Sequence of chain 35.E:
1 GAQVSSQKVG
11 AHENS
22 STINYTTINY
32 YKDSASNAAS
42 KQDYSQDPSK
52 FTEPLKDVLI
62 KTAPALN

Binding-site contacts:
Ligand atom CG2 contacts residue SER5 of chain 35.E at 3.4 Å.
Ligand atom CA contacts residue ALA2 of chain 35.E at 3.3 Å (hydrophobic).
Ligand atom CG1 contacts residue ALA2 of chain 35.E at 4.5 Å (hydrophobic).
Ligand atom CD contacts residue VAL4 of chain 35.E at 3.6 Å (hydrophobic).
Ligand atom CA contacts residue VAL4 of chain 35.E at 4.1 Å (hydrophobic).
Ligand atom OE1 contacts residue ASN25 of chain 35.E at 4.2 Å.
Ligand atom N contacts residue GLN3 of chain 35.E at 4.5 Å.
Ligand atom N contacts residue GLY1 of chain 35.E at 4.5 Å.
Ligand atom CA contacts residue ALA2 of chain 35.E at 3.9 Å (hydrophobic).
Ligand atom CG2 contacts residue GLN3 of chain 35.E at 3.5 Å.
Ligand atom N contacts residue ALA2 of chain 35.E at 2.8 Å (h-bond).
Ligand atom C contacts residue ALA2 of chain 35.E at 3.5 Å (hydrophobic).
Ligand atom OE2 contacts residue VAL4 of chain 35.E at 3.7 Å.
Ligand atom N contacts residue VAL4 of chain 35.E at 4.3 Å.
Ligand atom C contacts residue GLN3 of chain 35.E at 3.9 Å.
Ligand atom OG contacts residue GLN3 of chain 35.E at 3.3 Å (h-bond).
Ligand atom O contacts residue ALA2 of chain 35.E at 4.0 Å.
Ligand atom C contacts residue ALA2 of chain 35.E at 4.0 Å (hydrophobic).
Ligand atom O contacts residue VAL4 of chain 35.E at 3.2 Å (h-bond).
Ligand atom C contacts residue VAL4 of chain 35.E at 3.5 Å (hydrophobic).
Ligand atom O contacts residue GLN3 of chain 35.E at 2.9 Å (h-bond).
Ligand atom O contacts residue VAL4 of chain 35.E at 4.4 Å.
Ligand atom N contacts residue VAL4 of chain 35.E at 3.1 Å (h-bond).
Ligand atom CB contacts residue GLN3 of chain 35.E at 4.0 Å.
Ligand atom CG contacts residue VAL4 of chain 35.E at 4.4 Å (hydrophobic).
Ligand atom CG2 contacts residue ALA2 of chain 35.E at 4.0 Å (hydrophobic).
Ligand atom CB contacts residue ALA2 of chain 35.E at 4.4 Å (hydrophobic).
Ligand atom CA contacts residue GLN3 of chain 35.E at 4.5 Å.
Ligand atom CA contacts residue VAL4 of chain 35.E at 3.3 Å (hydrophobic).
Ligand atom CB contacts residue VAL4 of chain 35.E at 4.4 Å (hydrophobic).
Ligand atom CB contacts residue GLN3 of chain 35.E at 3.7 Å.
Ligand atom CG2 contacts residue VAL4 of chain 35.E at 3.4 Å (hydrophobic).
Ligand atom C contacts residue VAL4 of chain 35.E at 4.0 Å (hydrophobic).
Ligand atom CG1 contacts residue GLN3 of chain 35.E at 3.3 Å.
Ligand atom OE1 contacts residue VAL4 of chain 35.E at 3.6 Å.
Ligand atom CB contacts residue ALA2 of chain 35.E at 3.3 Å (hydrophobic).
Ligand atom CB contacts residue VAL4 of chain 35.E at 4.0 Å (hydrophobic).

A small-molecule ligand and the protein it binds are described below.
Small molecule (SMILES): CC[C@H](C)[C@H](N)C(=O)N[C@@H](CO)C(=O)N[C@@H](CCC(=O)O)C(=O)N[C@H](C=O)C(C)C